Sequence of chain 1.A:
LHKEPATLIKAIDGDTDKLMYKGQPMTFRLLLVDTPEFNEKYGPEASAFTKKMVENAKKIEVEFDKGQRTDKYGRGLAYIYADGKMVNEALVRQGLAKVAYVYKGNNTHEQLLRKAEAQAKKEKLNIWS

Binding-site contacts:
Ligand atom O1P contacts residue TYR79 of chain 1.A at 3.4 Å (h-bond).
Ligand atom C5M contacts residue LEU36 of chain 1.A at 3.9 Å (hydrophobic).
Ligand atom C5M contacts residue ARG35 of chain 1.A at 3.7 Å.
Ligand atom O4 contacts residue LEU37 of chain 1.A at 3.9 Å.
Ligand atom C4' contacts residue ARG81 of chain 1.A at 3.9 Å.
Ligand atom C5 contacts residue TYR107 of chain 1.A at 4.0 Å (hydrophobic).
Ligand atom C2 contacts residue ASP77 of chain 1.A at 4.0 Å.
Ligand atom N3 contacts residue LEU83 of chain 1.A at 3.9 Å.
Ligand atom C2' contacts residue TYR107 of chain 1.A at 3.7 Å (hydrophobic).
Ligand atom N3 contacts residue TYR109 of chain 1.A at 3.5 Å.
Ligand atom O5P contacts residue CA1 of chain 1.B at 3.1 Å.
Ligand atom O5P contacts residue ARG35 of chain 1.A at 2.9 Å (salt-bridge).
Ligand atom C5 contacts residue LEU83 of chain 1.A at 4.0 Å (hydrophobic).
Ligand atom O2P contacts residue TYR79 of chain 1.A at 2.5 Å (h-bond).
Ligand atom O5P contacts residue ASP40 of chain 1.A at 3.3 Å (salt-bridge).
Ligand atom C4 contacts residue TYR109 of chain 1.A at 3.6 Å (hydrophobic).
Ligand atom O5' contacts residue ARG81 of chain 1.A at 3.1 Å (salt-bridge).
Ligand atom P1 contacts residue LYS78 of chain 1.A at 3.6 Å.
Ligand atom O3' contacts residue LYS78 of chain 1.A at 3.5 Å (salt-bridge).
Ligand atom O4 contacts residue LEU83 of chain 1.A at 3.6 Å.
Ligand atom C5' contacts residue ARG81 of chain 1.A at 4.1 Å.
Ligand atom C2' contacts residue TYR109 of chain 1.A at 3.4 Å (hydrophobic).
Ligand atom C5' contacts residue TYR107 of chain 1.A at 3.6 Å (hydrophobic).
Ligand atom O4' contacts residue ARG81 of chain 1.A at 3.1 Å (salt-bridge).
Ligand atom C5M contacts residue TYR107 of chain 1.A at 3.7 Å (hydrophobic).
Ligand atom O1P contacts residue LYS78 of chain 1.A at 2.6 Å (salt-bridge).
Ligand atom P1 contacts residue TYR79 of chain 1.A at 3.5 Å.
Ligand atom O4P contacts residue ARG35 of chain 1.A at 2.9 Å (salt-bridge).
Ligand atom C4 contacts residue LEU83 of chain 1.A at 3.7 Å (hydrophobic).
Ligand atom O6P contacts residue GLU43 of chain 1.A at 4.1 Å.
Ligand atom O4 contacts residue TYR109 of chain 1.A at 3.8 Å.
Ligand atom O4P contacts residue ARG81 of chain 1.A at 2.8 Å (salt-bridge).
Ligand atom C2 contacts residue TYR109 of chain 1.A at 3.9 Å (hydrophobic).
Ligand atom O5' contacts residue ARG35 of chain 1.A at 3.7 Å.
Ligand atom O2 contacts residue TYR109 of chain 1.A at 3.9 Å.
Ligand atom C6 contacts residue ARG81 of chain 1.A at 4.0 Å.
Ligand atom C3' contacts residue TYR107 of chain 1.A at 3.8 Å (hydrophobic).
Ligand atom O2 contacts residue ASP77 of chain 1.A at 3.9 Å.
Ligand atom P2 contacts residue ARG81 of chain 1.A at 4.0 Å.
Ligand atom P2 contacts residue ARG35 of chain 1.A at 3.6 Å.

This protein binds this small molecule.
Small molecule (SMILES): Cc1cn([C@H]2C[C@H](OP(=O)(O)O)[C@@H](COP(=O)(O)O)O2)c(=O)[nH]c1=O